Sequence of chain 1.A:
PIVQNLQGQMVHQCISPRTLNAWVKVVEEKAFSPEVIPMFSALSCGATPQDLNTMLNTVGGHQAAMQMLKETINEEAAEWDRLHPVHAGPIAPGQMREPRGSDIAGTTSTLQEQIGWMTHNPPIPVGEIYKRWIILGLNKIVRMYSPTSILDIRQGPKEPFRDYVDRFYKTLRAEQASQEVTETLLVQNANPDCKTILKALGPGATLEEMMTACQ

Binding-site contacts:
Ligand atom C10 contacts residue MET66 of chain 1.A at 3.5 Å (hydrophobic).
Ligand atom C16 contacts residue ASN53 of chain 1.A at 3.7 Å.
Ligand atom C32 contacts residue GLN63 of chain 1.A at 3.4 Å.
Ligand atom C25 contacts residue ASN57 of chain 1.A at 3.6 Å.
Ligand atom C31 contacts residue LYS70 of chain 1.A at 3.5 Å.
Ligand atom C16 contacts residue THR107 of chain 1.A at 3.7 Å.
Ligand atom C32 contacts residue ARG173 of chain 6.A at 3.6 Å.
Ligand atom C17 contacts residue THR107 of chain 1.A at 3.6 Å.
Ligand atom C21 contacts residue TYR130 of chain 1.A at 3.5 Å (hydrophobic).
Ligand atom C6 contacts residue ASN53 of chain 1.A at 3.5 Å.
Ligand atom C18 contacts residue THR107 of chain 1.A at 3.8 Å.
Ligand atom N4 contacts residue ASN57 of chain 1.A at 2.6 Å (h-bond).
Ligand atom N3 contacts residue ARG173 of chain 6.A at 3.7 Å.
Ligand atom C23 contacts residue LYS70 of chain 1.A at 3.6 Å.
Ligand atom C5 contacts residue ASN57 of chain 1.A at 3.5 Å.
Ligand atom N3 contacts residue GLN63 of chain 1.A at 2.9 Å (h-bond).
Ligand atom C22 contacts residue ASN53 of chain 1.A at 3.5 Å.
Ligand atom C8 contacts residue ASN57 of chain 1.A at 3.4 Å.
Ligand atom C22 contacts residue TYR130 of chain 1.A at 3.4 Å (hydrophobic).
Ligand atom C6 contacts residue ASN57 of chain 1.A at 3.5 Å.
Ligand atom C22 contacts residue THR107 of chain 1.A at 3.7 Å.
Ligand atom C25 contacts residue SER178 of chain 6.A at 3.6 Å.
Ligand atom C26 contacts residue LYS70 of chain 1.A at 3.2 Å.
Ligand atom O24 contacts residue GLU180 of chain 6.A at 3.7 Å.
Ligand atom C2 contacts residue LYS70 of chain 1.A at 3.8 Å.
Ligand atom C2 contacts residue ARG173 of chain 6.A at 3.7 Å.
Ligand atom C28 contacts residue ARG173 of chain 6.A at 3.5 Å.
Ligand atom C11 contacts residue LYS70 of chain 1.A at 3.4 Å.
Ligand atom C1 contacts residue LYS70 of chain 1.A at 3.4 Å.
Ligand atom O14 contacts residue ASN57 of chain 1.A at 3.1 Å (h-bond).
Ligand atom C29 contacts residue ARG173 of chain 6.A at 3.8 Å.
Ligand atom O24 contacts residue LYS70 of chain 1.A at 2.9 Å (salt-bridge).
Ligand atom C30 contacts residue GLN176 of chain 6.A at 3.8 Å.
Ligand atom C27 contacts residue ARG173 of chain 6.A at 3.6 Å.
Ligand atom C23 contacts residue ASN57 of chain 1.A at 3.5 Å.
Ligand atom C22 contacts residue ALA105 of chain 1.A at 3.8 Å (hydrophobic).
Ligand atom C31 contacts residue SER178 of chain 6.A at 3.7 Å.
Ligand atom C27 contacts residue LYS70 of chain 1.A at 3.5 Å.
Ligand atom C8 contacts residue LEU56 of chain 1.A at 3.6 Å (hydrophobic).
Ligand atom C2 contacts residue GLN63 of chain 1.A at 3.8 Å.

Sequence of chain 6.A:
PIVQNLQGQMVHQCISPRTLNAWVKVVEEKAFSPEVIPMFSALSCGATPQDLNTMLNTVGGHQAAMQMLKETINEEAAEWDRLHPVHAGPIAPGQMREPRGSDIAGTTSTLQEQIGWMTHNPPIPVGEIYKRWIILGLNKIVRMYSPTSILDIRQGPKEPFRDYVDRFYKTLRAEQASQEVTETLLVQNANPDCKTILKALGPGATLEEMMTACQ

This protein binds this small molecule.
Small molecule (SMILES): Cc1[nH]c2ccccc2c1CC(=O)N[C@@H](Cc1ccccc1)C(=O)N(C)c1ccccc1